Sequence of chain 1.B:
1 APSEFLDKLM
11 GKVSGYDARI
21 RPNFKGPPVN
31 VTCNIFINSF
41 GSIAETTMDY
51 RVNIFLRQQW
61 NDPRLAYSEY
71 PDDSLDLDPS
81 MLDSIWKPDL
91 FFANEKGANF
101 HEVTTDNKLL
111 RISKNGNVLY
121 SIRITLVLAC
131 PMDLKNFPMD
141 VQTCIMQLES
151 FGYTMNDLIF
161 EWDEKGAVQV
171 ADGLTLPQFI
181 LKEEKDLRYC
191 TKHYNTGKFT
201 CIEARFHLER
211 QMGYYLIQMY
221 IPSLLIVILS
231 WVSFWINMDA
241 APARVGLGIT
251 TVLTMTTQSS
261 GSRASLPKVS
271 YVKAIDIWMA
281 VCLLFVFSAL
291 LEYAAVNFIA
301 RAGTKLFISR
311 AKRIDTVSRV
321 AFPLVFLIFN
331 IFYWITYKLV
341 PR

The small molecule below binds the protein below.
Small molecule (SMILES): CC(=O)N[C@H]1[C@H](O[C@H]2[C@H](O)[C@@H](NC(C)=O)CO[C@@H]2CO)O[C@H](CO)[C@@H](O)[C@@H]1O

Binding-site contacts:
Ligand atom C7 contacts residue PRO27 of chain 1.B at 4.1 Å (hydrophobic).
Ligand atom O3 contacts residue ASN30 of chain 1.B at 4.5 Å.
Ligand atom C8 contacts residue PRO27 of chain 1.B at 4.3 Å (hydrophobic).
Ligand atom C2 contacts residue ASN30 of chain 1.B at 3.3 Å.
Ligand atom C7 contacts residue PRO28 of chain 1.B at 3.8 Å (hydrophobic).
Ligand atom C7 contacts residue ASN30 of chain 1.B at 3.8 Å.
Ligand atom O5 contacts residue ASN30 of chain 1.B at 4.2 Å.
Ligand atom O7 contacts residue PRO27 of chain 1.B at 3.4 Å.
Ligand atom N2 contacts residue ASN30 of chain 1.B at 2.8 Å (h-bond).
Ligand atom C8 contacts residue ASN30 of chain 1.B at 4.0 Å.
Ligand atom O3 contacts residue PRO27 of chain 1.B at 3.2 Å.
Ligand atom N2 contacts residue PRO28 of chain 1.B at 3.9 Å.
Ligand atom C8 contacts residue PRO28 of chain 1.B at 3.6 Å (hydrophobic).
Ligand atom C3 contacts residue ASN30 of chain 1.B at 3.5 Å.
Ligand atom C1 contacts residue ASN30 of chain 1.B at 3.1 Å.
Ligand atom C3 contacts residue PRO27 of chain 1.B at 4.4 Å (hydrophobic).
Ligand atom C8 contacts residue VAL29 of chain 1.B at 4.4 Å (hydrophobic).
Ligand atom C8 contacts residue ASN23 of chain 1.B at 4.5 Å.
Ligand atom C5 contacts residue ASN30 of chain 1.B at 4.3 Å.